The protein below binds the small molecule below.
Small molecule (SMILES): Nc1nc(-c2ccc(C(F)(F)F)cc2)cc(N2CCOCC2)n1

Binding-site contacts:
Ligand atom C5 contacts residue TRP61 of chain 1.A at 3.8 Å (hydrophobic).
Ligand atom C3 contacts residue TRP61 of chain 1.A at 3.7 Å (hydrophobic).
Ligand atom C11 contacts residue TYR200 of chain 1.E at 3.3 Å (hydrophobic).
Ligand atom C4 contacts residue TRP61 of chain 1.A at 3.4 Å (hydrophobic).
Ligand atom C7 contacts residue TRP151 of chain 1.E at 3.8 Å (hydrophobic).
Ligand atom N3 contacts residue SER150 of chain 1.E at 4.0 Å.
Ligand atom C6 contacts residue TYR193 of chain 1.E at 3.7 Å (hydrophobic).
Ligand atom C10 contacts residue TYR200 of chain 1.E at 3.2 Å (hydrophobic).
Ligand atom N4 contacts residue TYR200 of chain 1.E at 3.8 Å.
Ligand atom C3 contacts residue TYR172 of chain 1.A at 3.4 Å (hydrophobic).
Ligand atom F1 contacts residue ARG112 of chain 1.A at 3.9 Å.
Ligand atom C5 contacts residue TRP151 of chain 1.E at 4.1 Å (hydrophobic).
Ligand atom C9 contacts residue TRP151 of chain 1.E at 3.4 Å (hydrophobic).
Ligand atom C6 contacts residue TRP151 of chain 1.E at 4.0 Å (hydrophobic).
Ligand atom F2 contacts residue LEU120 of chain 1.A at 3.5 Å.
Ligand atom N4 contacts residue TYR97 of chain 1.E at 2.8 Å (h-bond).
Ligand atom C7 contacts residue TYR97 of chain 1.E at 3.7 Å (hydrophobic).
Ligand atom C14 contacts residue MET122 of chain 1.A at 4.1 Å (hydrophobic).
Ligand atom F1 contacts residue MET122 of chain 1.A at 4.0 Å.
Ligand atom N2 contacts residue TYR193 of chain 1.E at 3.7 Å.
Ligand atom C1 contacts residue TYR97 of chain 1.E at 4.0 Å (hydrophobic).
Ligand atom C7 contacts residue TYR200 of chain 1.E at 4.1 Å (hydrophobic).
Ligand atom F3 contacts residue ARG112 of chain 1.A at 3.0 Å.
Ligand atom N3 contacts residue TRP151 of chain 1.E at 2.8 Å (h-bond).
Ligand atom N1 contacts residue TYR193 of chain 1.E at 3.6 Å.
Ligand atom C2 contacts residue TYR97 of chain 1.E at 3.9 Å (hydrophobic).
Ligand atom N4 contacts residue SER150 of chain 1.E at 2.8 Å (h-bond).
Ligand atom C4 contacts residue TYR172 of chain 1.A at 3.8 Å (hydrophobic).
Ligand atom C8 contacts residue TRP151 of chain 1.E at 3.5 Å (hydrophobic).
Ligand atom N3 contacts residue TYR200 of chain 1.E at 3.9 Å.
Ligand atom N4 contacts residue TRP151 of chain 1.E at 3.9 Å.
Ligand atom C7 contacts residue SER150 of chain 1.E at 3.9 Å.
Ligand atom F2 contacts residue MET122 of chain 1.A at 3.1 Å.
Ligand atom N1 contacts residue TYR97 of chain 1.E at 3.7 Å.
Ligand atom C1 contacts residue TYR193 of chain 1.E at 3.4 Å (hydrophobic).
Ligand atom F1 contacts residue LEU120 of chain 1.A at 3.6 Å.
Ligand atom C14 contacts residue TRP151 of chain 1.E at 3.5 Å (hydrophobic).
Ligand atom C15 contacts residue TRP151 of chain 1.E at 3.2 Å (hydrophobic).
Ligand atom N1 contacts residue TRP151 of chain 1.E at 4.0 Å.
Ligand atom C13 contacts residue ARG112 of chain 1.A at 4.1 Å.

Sequence of chain 1.A:
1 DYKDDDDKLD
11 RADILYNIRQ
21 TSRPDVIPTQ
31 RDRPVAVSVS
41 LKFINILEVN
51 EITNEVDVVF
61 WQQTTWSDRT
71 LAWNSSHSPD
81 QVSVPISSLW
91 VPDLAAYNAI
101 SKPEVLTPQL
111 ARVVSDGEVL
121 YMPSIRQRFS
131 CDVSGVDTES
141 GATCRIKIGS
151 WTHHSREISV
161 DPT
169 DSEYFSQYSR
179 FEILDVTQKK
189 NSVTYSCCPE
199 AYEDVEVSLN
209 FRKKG

Sequence of chain 1.E:
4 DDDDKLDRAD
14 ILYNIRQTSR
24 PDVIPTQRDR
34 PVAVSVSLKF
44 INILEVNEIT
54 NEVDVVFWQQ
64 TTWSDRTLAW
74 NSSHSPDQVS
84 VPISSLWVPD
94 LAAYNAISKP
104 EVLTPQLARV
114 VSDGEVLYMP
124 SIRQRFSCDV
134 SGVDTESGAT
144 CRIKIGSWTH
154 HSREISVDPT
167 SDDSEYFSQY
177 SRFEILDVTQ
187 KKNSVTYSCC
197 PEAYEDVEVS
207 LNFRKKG